A protein and the small-molecule ligand that binds it are described below.
Small molecule (SMILES): O=C[C@H](O)[C@@H](O)[C@H](O)CO

Sequence of chain 1.B:
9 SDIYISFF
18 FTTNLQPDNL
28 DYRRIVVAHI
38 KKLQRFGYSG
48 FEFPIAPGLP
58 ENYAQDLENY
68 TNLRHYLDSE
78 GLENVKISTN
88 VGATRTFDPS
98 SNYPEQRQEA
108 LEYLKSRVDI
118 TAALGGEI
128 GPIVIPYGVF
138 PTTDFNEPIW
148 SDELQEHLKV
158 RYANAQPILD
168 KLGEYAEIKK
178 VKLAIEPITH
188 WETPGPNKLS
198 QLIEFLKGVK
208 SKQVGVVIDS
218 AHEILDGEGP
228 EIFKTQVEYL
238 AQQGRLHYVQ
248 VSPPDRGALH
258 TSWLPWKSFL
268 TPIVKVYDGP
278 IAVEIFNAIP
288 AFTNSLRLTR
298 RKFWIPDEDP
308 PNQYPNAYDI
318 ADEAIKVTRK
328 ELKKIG

Binding-site contacts:
Ligand atom O4 contacts residue PRO129 of chain 1.B at 3.3 Å.
Ligand atom O1 contacts residue PHE283 of chain 1.B at 3.9 Å.
Ligand atom C1 contacts residue ARG253 of chain 1.B at 4.4 Å.
Ligand atom C2 contacts residue PHE283 of chain 1.B at 4.5 Å (hydrophobic).
Ligand atom C2 contacts residue TYR134 of chain 1.B at 3.8 Å (hydrophobic).
Ligand atom O3 contacts residue PHE289 of chain 1.B at 4.1 Å.
Ligand atom O2 contacts residue GLU183 of chain 1.B at 2.9 Å (salt-bridge).
Ligand atom O2 contacts residue ILE185 of chain 1.B at 3.9 Å.
Ligand atom C2 contacts residue ILE185 of chain 1.B at 3.9 Å (hydrophobic).
Ligand atom O2 contacts residue ASN87 of chain 1.B at 3.6 Å.
Ligand atom O2 contacts residue PRO129 of chain 1.B at 4.2 Å.
Ligand atom C1 contacts residue HIS219 of chain 1.B at 4.4 Å.
Ligand atom O4 contacts residue ASN87 of chain 1.B at 2.7 Å (h-bond).
Ligand atom O1 contacts residue GLU183 of chain 1.B at 4.1 Å.
Ligand atom O3 contacts residue PHE16 of chain 1.B at 4.4 Å.
Ligand atom C1 contacts residue PHE283 of chain 1.B at 3.4 Å (hydrophobic).
Ligand atom C4 contacts residue PHE16 of chain 1.B at 3.8 Å (hydrophobic).
Ligand atom C4 contacts residue ASN87 of chain 1.B at 3.1 Å.
Ligand atom C3 contacts residue TYR134 of chain 1.B at 3.8 Å (hydrophobic).
Ligand atom C1 contacts residue ILE185 of chain 1.B at 4.5 Å (hydrophobic).
Ligand atom C2 contacts residue GLU189 of chain 1.B at 4.1 Å.
Ligand atom O1 contacts residue HIS219 of chain 1.B at 3.0 Å (h-bond).
Ligand atom O1 contacts residue GLU189 of chain 1.B at 3.0 Å (salt-bridge).
Ligand atom C1 contacts residue TYR134 of chain 1.B at 4.2 Å (hydrophobic).
Ligand atom O3 contacts residue TYR134 of chain 1.B at 3.9 Å.
Ligand atom C1 contacts residue GLU189 of chain 1.B at 3.3 Å.
Ligand atom O1 contacts residue ILE185 of chain 1.B at 4.1 Å.
Ligand atom O3 contacts residue PHE283 of chain 1.B at 3.8 Å.
Ligand atom C2 contacts residue GLU183 of chain 1.B at 4.0 Å.
Ligand atom O1 contacts residue ARG253 of chain 1.B at 3.5 Å (salt-bridge).